A small-molecule ligand and the protein it binds are described below.
Small molecule (SMILES): Nc1nc2ncn(CCNC(CO)CO)c2c(=O)[nH]1

Sequence of chain 2.A:
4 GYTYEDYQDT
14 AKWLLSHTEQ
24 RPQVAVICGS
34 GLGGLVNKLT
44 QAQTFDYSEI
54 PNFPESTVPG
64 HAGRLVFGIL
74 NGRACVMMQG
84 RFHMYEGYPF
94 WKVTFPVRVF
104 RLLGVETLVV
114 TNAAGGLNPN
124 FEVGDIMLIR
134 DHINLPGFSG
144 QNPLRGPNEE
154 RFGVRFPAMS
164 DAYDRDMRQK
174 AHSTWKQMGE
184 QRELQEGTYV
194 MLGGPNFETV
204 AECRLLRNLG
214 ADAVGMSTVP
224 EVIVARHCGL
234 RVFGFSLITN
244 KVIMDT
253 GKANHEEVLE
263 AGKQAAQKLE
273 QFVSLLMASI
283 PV

Binding-site contacts:
Ligand atom C16 contacts residue SER33 of chain 2.A at 3.7 Å.
Ligand atom N2 contacts residue VAL245 of chain 2.A at 3.6 Å.
Ligand atom C8 contacts residue ALA116 of chain 2.A at 3.4 Å (hydrophobic).
Ligand atom C2 contacts residue GLU201 of chain 2.A at 3.6 Å.
Ligand atom N9 contacts residue ALA117 of chain 2.A at 3.4 Å.
Ligand atom C10 contacts residue ALA116 of chain 2.A at 3.7 Å (hydrophobic).
Ligand atom C5 contacts residue GLY118 of chain 2.A at 3.7 Å.
Ligand atom N3 contacts residue GLY118 of chain 2.A at 3.5 Å.
Ligand atom N1 contacts residue GLU201 of chain 2.A at 2.8 Å (salt-bridge).
Ligand atom C14 contacts residue HIS257 of chain 2.A at 3.3 Å.
Ligand atom O17 contacts residue HIS86 of chain 2.A at 3.5 Å (h-bond).
Ligand atom O17 contacts residue PO41 of chain 2.D at 2.6 Å (h-bond).
Ligand atom N9 contacts residue ASN243 of chain 2.A at 3.7 Å.
Ligand atom O17 contacts residue TYR88 of chain 2.A at 2.9 Å (h-bond).
Ligand atom C2 contacts residue ASN243 of chain 2.A at 3.6 Å.
Ligand atom O17 contacts residue SER33 of chain 2.A at 3.5 Å (h-bond).
Ligand atom N9 contacts residue GLY118 of chain 2.A at 3.6 Å (h-bond).
Ligand atom O6 contacts residue MET219 of chain 2.A at 3.5 Å.
Ligand atom N3 contacts residue ASN243 of chain 2.A at 2.6 Å (h-bond).
Ligand atom N1 contacts residue PHE200 of chain 2.A at 3.5 Å.
Ligand atom O15 contacts residue HIS257 of chain 2.A at 3.0 Å (h-bond).
Ligand atom C16 contacts residue PO41 of chain 2.D at 3.5 Å.
Ligand atom C6 contacts residue PHE200 of chain 2.A at 3.7 Å (hydrophobic).
Ligand atom O6 contacts residue GLU201 of chain 2.A at 3.1 Å (salt-bridge).
Ligand atom N12 contacts residue PO41 of chain 2.D at 3.7 Å.
Ligand atom N9 contacts residue THR242 of chain 2.A at 2.8 Å (h-bond).
Ligand atom N7 contacts residue ALA116 of chain 2.A at 3.8 Å.
Ligand atom C4 contacts residue GLY118 of chain 2.A at 3.5 Å.
Ligand atom C14 contacts residue PHE200 of chain 2.A at 3.8 Å (hydrophobic).
Ligand atom O15 contacts residue VAL260 of chain 2.A at 3.6 Å.
Ligand atom N2 contacts residue ASN243 of chain 2.A at 3.4 Å (h-bond).
Ligand atom C11 contacts residue MET219 of chain 2.A at 3.6 Å (hydrophobic).
Ligand atom C10 contacts residue GLY218 of chain 2.A at 3.8 Å.
Ligand atom C4 contacts residue ASN243 of chain 2.A at 3.5 Å.
Ligand atom C6 contacts residue GLU201 of chain 2.A at 3.7 Å.
Ligand atom N2 contacts residue GLU201 of chain 2.A at 3.5 Å (salt-bridge).
Ligand atom C5 contacts residue PHE200 of chain 2.A at 3.8 Å (hydrophobic).
Ligand atom C8 contacts residue THR242 of chain 2.A at 3.6 Å.
Ligand atom C16 contacts residue TYR88 of chain 2.A at 3.4 Å (hydrophobic).
Ligand atom C8 contacts residue ALA117 of chain 2.A at 3.5 Å (hydrophobic).